Sequence of chain 1.C:
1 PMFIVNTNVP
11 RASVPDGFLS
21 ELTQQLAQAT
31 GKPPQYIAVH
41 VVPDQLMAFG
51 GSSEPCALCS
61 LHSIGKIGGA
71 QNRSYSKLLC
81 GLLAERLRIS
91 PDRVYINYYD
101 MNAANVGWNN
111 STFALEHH

Sequence of chain 1.B:
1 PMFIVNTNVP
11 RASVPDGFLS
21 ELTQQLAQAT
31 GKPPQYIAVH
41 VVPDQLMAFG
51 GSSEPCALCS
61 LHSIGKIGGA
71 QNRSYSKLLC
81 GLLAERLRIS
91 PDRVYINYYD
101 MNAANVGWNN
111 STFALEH

A protein and the small-molecule ligand that binds it are described below.
Small molecule (SMILES): Oc1c(Cc2ccccc2F)ccc2cccnc12

Binding-site contacts:
Ligand atom CAB contacts residue PRO1 of chain 1.C at 1.5 Å (hydrophobic).
Ligand atom CAI contacts residue TYR36 of chain 1.C at 3.7 Å (hydrophobic).
Ligand atom CAC contacts residue PRO1 of chain 1.C at 3.3 Å (hydrophobic).
Ligand atom CAM contacts residue LYS32 of chain 1.C at 3.9 Å.
Ligand atom CAF contacts residue PRO1 of chain 1.C at 3.1 Å (hydrophobic).
Ligand atom CAJ contacts residue PHE113 of chain 1.C at 3.6 Å (hydrophobic).
Ligand atom CAC contacts residue LYS32 of chain 1.C at 3.5 Å.
Ligand atom CAR contacts residue ASN97 of chain 1.B at 3.6 Å.
Ligand atom OAK contacts residue ILE64 of chain 1.C at 3.0 Å (h-bond).
Ligand atom CAE contacts residue ILE64 of chain 1.C at 3.8 Å (hydrophobic).
Ligand atom CAN contacts residue TYR95 of chain 1.B at 3.3 Å (hydrophobic).
Ligand atom OAK contacts residue PRO1 of chain 1.C at 3.5 Å.
Ligand atom CAD contacts residue PRO1 of chain 1.C at 2.5 Å (hydrophobic).
Ligand atom CAL contacts residue HIS62 of chain 1.C at 3.7 Å.
Ligand atom CAN contacts residue MET2 of chain 1.C at 3.5 Å (hydrophobic).
Ligand atom CAF contacts residue TYR95 of chain 1.B at 3.5 Å (hydrophobic).
Ligand atom CAH contacts residue TYR95 of chain 1.B at 3.6 Å (hydrophobic).
Ligand atom CAJ contacts residue TYR36 of chain 1.C at 3.4 Å (hydrophobic).
Ligand atom OAK contacts residue LYS32 of chain 1.C at 2.6 Å (salt-bridge).
Ligand atom CAH contacts residue MET2 of chain 1.C at 3.7 Å (hydrophobic).
Ligand atom FAS contacts residue SER63 of chain 1.C at 3.1 Å.
Ligand atom NAG contacts residue ILE64 of chain 1.C at 3.8 Å.
Ligand atom CAH contacts residue PRO1 of chain 1.C at 2.8 Å (hydrophobic).
Ligand atom CAO contacts residue TYR36 of chain 1.C at 3.6 Å (hydrophobic).
Ligand atom CAP contacts residue ASN97 of chain 1.B at 3.5 Å.
Ligand atom CAE contacts residue LYS32 of chain 1.C at 3.6 Å.
Ligand atom FAS contacts residue HIS62 of chain 1.C at 3.6 Å.
Ligand atom CAR contacts residue MET2 of chain 1.C at 3.9 Å (hydrophobic).
Ligand atom CAP contacts residue VAL106 of chain 1.C at 3.8 Å (hydrophobic).
Ligand atom CAJ contacts residue TYR95 of chain 1.B at 3.7 Å (hydrophobic).
Ligand atom CAO contacts residue PHE113 of chain 1.C at 3.8 Å (hydrophobic).
Ligand atom CAD contacts residue MET2 of chain 1.C at 3.9 Å (hydrophobic).
Ligand atom FAS contacts residue ILE64 of chain 1.C at 3.0 Å.
Ligand atom CAD contacts residue HIS62 of chain 1.C at 3.8 Å.
Ligand atom OAK contacts residue SER63 of chain 1.C at 3.6 Å.
Ligand atom CAR contacts residue VAL106 of chain 1.C at 3.9 Å (hydrophobic).
Ligand atom CAL contacts residue PRO1 of chain 1.C at 3.7 Å (hydrophobic).
Ligand atom CAA contacts residue PRO1 of chain 1.C at 2.5 Å (hydrophobic).
Ligand atom NAG contacts residue LYS32 of chain 1.C at 3.0 Å (salt-bridge).
Ligand atom CAP contacts residue HIS62 of chain 1.C at 3.9 Å.